Sequence of chain 39.B:
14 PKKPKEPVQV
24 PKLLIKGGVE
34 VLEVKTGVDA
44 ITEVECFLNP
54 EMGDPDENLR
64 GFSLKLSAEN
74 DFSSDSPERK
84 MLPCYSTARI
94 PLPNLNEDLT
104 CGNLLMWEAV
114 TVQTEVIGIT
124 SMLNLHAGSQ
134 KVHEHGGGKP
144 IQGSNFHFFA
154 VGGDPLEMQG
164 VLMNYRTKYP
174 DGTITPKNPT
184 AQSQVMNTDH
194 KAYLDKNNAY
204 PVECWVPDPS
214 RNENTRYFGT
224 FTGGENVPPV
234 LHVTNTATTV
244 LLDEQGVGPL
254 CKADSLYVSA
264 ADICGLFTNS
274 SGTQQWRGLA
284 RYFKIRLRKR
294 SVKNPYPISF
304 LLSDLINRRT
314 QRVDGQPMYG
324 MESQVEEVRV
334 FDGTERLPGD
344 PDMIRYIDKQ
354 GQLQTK

Binding-site contacts:
Ligand atom C6 contacts residue LYS68 of chain 39.C at 4.2 Å.
Ligand atom C11 contacts residue GLN278 of chain 39.C at 3.5 Å.
Ligand atom C6 contacts residue ASN272 of chain 39.C at 3.7 Å.
Ligand atom O9 contacts residue LYS68 of chain 39.C at 2.9 Å (salt-bridge).
Ligand atom C5 contacts residue ASN272 of chain 39.C at 4.1 Å.
Ligand atom C1 contacts residue SER274 of chain 39.C at 4.1 Å.
Ligand atom O8 contacts residue LYS68 of chain 39.C at 3.4 Å.
Ligand atom C9 contacts residue LEU67 of chain 39.C at 4.1 Å (hydrophobic).
Ligand atom C11 contacts residue PHE65 of chain 39.C at 3.4 Å (hydrophobic).
Ligand atom O7 contacts residue LEU62 of chain 39.C at 4.0 Å.
Ligand atom O1A contacts residue ASN272 of chain 39.C at 3.6 Å (h-bond).
Ligand atom C11 contacts residue ASN272 of chain 39.C at 3.6 Å.
Ligand atom C11 contacts residue PHE270 of chain 39.C at 3.8 Å (hydrophobic).
Ligand atom O8 contacts residue THR276 of chain 39.C at 3.6 Å.
Ligand atom O9 contacts residue LEU67 of chain 39.C at 3.4 Å.
Ligand atom C1 contacts residue ASN272 of chain 39.C at 4.1 Å.
Ligand atom O1B contacts residue THR276 of chain 39.C at 3.5 Å (h-bond).
Ligand atom N5 contacts residue GLN278 of chain 39.C at 3.7 Å.
Ligand atom C11 contacts residue PHE75 of chain 39.D at 3.3 Å (hydrophobic).
Ligand atom O1A contacts residue LYS68 of chain 39.C at 2.8 Å.
Ligand atom C7 contacts residue GLN278 of chain 39.C at 3.8 Å.
Ligand atom C11 contacts residue THR276 of chain 39.C at 3.3 Å.
Ligand atom O1B contacts residue SER274 of chain 39.C at 2.9 Å (h-bond).
Ligand atom C10 contacts residue GLN278 of chain 39.C at 4.0 Å.
Ligand atom O10 contacts residue PHE75 of chain 39.D at 3.8 Å.
Ligand atom C11 contacts residue HIS138 of chain 39.B at 3.1 Å.
Ligand atom O1B contacts residue LYS68 of chain 39.C at 3.9 Å.
Ligand atom C10 contacts residue PHE75 of chain 39.D at 4.1 Å (hydrophobic).
Ligand atom C1 contacts residue THR276 of chain 39.C at 3.2 Å.
Ligand atom C10 contacts residue ASN272 of chain 39.C at 3.9 Å.
Ligand atom C9 contacts residue GLN278 of chain 39.C at 3.1 Å.
Ligand atom C1 contacts residue LYS68 of chain 39.C at 3.6 Å.
Ligand atom C8 contacts residue GLN278 of chain 39.C at 3.6 Å.
Ligand atom N5 contacts residue ASN272 of chain 39.C at 3.2 Å (h-bond).
Ligand atom C11 contacts residue SER274 of chain 39.C at 4.1 Å.
Ligand atom O1A contacts residue THR276 of chain 39.C at 2.3 Å (h-bond).
Ligand atom C9 contacts residue LYS68 of chain 39.C at 3.8 Å.
Ligand atom O8 contacts residue GLN278 of chain 39.C at 3.4 Å (h-bond).
Ligand atom O9 contacts residue GLN278 of chain 39.C at 3.9 Å.
Ligand atom O8 contacts residue ASN272 of chain 39.C at 3.4 Å (h-bond).

Sequence of chain 39.C:
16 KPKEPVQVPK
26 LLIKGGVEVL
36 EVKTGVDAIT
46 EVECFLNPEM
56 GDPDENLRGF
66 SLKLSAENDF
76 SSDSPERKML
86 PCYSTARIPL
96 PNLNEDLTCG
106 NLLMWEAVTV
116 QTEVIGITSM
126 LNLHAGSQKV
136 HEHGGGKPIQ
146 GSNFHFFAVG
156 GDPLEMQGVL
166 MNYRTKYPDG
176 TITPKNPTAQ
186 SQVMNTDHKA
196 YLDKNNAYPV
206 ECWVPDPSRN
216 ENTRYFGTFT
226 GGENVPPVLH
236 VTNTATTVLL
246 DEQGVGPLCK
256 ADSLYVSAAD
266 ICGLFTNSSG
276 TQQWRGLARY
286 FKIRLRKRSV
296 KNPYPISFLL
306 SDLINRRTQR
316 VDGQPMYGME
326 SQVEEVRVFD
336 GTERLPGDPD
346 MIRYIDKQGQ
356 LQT

Sequence of chain 39.D:
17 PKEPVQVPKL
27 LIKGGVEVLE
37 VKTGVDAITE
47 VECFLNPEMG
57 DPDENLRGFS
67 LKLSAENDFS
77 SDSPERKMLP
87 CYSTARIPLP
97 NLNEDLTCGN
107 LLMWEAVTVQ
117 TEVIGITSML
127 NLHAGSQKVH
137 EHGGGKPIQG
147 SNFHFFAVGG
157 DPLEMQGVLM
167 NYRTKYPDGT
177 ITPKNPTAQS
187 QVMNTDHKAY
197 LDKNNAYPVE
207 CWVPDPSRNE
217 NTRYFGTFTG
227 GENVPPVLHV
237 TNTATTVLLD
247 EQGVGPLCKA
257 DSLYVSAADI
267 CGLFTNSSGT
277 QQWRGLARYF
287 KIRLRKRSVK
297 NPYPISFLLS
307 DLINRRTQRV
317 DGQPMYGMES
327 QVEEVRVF

This protein binds this small molecule.
Small molecule (SMILES): CC(=O)N[C@H]1[C@H]([C@H](O)[C@H](O)CO)O[C@@](O[C@H](CO)[C@@H](O)[C@@H]2O[C@@H](C(=O)O)C[C@H](O)[C@H]2NC(C)=O)(C(=O)O)C[C@@H]1O